A protein and the small-molecule ligand that binds it are described below.
Small molecule (SMILES): Cc1c[nH]cn1

Binding-site contacts:
Ligand atom CG contacts residue TRP244 of chain 1.A at 3.9 Å (hydrophobic).
Ligand atom ND1 contacts residue TYR7 of chain 1.A at 4.2 Å.
Ligand atom C4 contacts residue TYR7 of chain 1.A at 2.6 Å (hydrophobic).
Ligand atom ND1 contacts residue PRO13 of chain 1.A at 4.5 Å.
Ligand atom NE2 contacts residue PRO13 of chain 1.A at 4.1 Å.
Ligand atom CE1 contacts residue PRO246 of chain 1.A at 3.9 Å (hydrophobic).
Ligand atom CD2 contacts residue TYR7 of chain 1.A at 4.2 Å (hydrophobic).
Ligand atom NE2 contacts residue TRP244 of chain 1.A at 4.1 Å.
Ligand atom CE1 contacts residue PRO13 of chain 1.A at 4.1 Å (hydrophobic).
Ligand atom ND1 contacts residue ASP242 of chain 1.A at 3.2 Å (salt-bridge).
Ligand atom CG contacts residue TYR7 of chain 1.A at 3.7 Å (hydrophobic).
Ligand atom NE2 contacts residue PRO246 of chain 1.A at 4.4 Å.
Ligand atom CG contacts residue ASP242 of chain 1.A at 3.4 Å.
Ligand atom CG contacts residue PRO13 of chain 1.A at 4.3 Å (hydrophobic).
Ligand atom CD2 contacts residue PRO13 of chain 1.A at 4.0 Å (hydrophobic).
Ligand atom CE1 contacts residue TRP244 of chain 1.A at 2.9 Å (hydrophobic).
Ligand atom C4 contacts residue ASP242 of chain 1.A at 2.8 Å.
Ligand atom ND1 contacts residue TRP244 of chain 1.A at 2.8 Å (h-bond).

Sequence of chain 1.A:
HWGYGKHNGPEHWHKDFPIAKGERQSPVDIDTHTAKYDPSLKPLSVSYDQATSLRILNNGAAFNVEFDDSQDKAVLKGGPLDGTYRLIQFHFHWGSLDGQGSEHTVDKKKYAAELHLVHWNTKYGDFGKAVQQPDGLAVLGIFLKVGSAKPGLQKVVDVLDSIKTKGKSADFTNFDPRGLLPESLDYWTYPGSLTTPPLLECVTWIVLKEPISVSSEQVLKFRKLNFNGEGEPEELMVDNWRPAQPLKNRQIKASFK